A protein and the small-molecule ligand that binds it are described below.
Small molecule (SMILES): O[C@@H]1[C@@H](O)[C@@H](O)OC[C@H]1O

Sequence of chain 1.C:
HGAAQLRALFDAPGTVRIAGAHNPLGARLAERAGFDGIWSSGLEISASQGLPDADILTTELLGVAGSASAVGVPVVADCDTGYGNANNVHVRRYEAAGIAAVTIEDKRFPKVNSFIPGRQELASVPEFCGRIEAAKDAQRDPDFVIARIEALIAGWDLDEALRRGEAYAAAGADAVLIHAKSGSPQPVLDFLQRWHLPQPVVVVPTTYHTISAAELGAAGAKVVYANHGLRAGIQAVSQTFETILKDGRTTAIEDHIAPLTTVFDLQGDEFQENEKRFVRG

Sequence of chain 1.D:
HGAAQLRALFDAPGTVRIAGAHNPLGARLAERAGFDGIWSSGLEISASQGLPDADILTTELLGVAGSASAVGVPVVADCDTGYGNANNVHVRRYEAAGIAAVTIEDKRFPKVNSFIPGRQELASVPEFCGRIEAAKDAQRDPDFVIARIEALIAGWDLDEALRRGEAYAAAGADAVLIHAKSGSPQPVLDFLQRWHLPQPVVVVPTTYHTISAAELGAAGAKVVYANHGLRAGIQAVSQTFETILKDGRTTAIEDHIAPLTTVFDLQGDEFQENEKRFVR

Binding-site contacts:
Ligand atom C4 contacts residue ASN40 of chain 1.C at 3.8 Å.
Ligand atom C4 contacts residue HIS39 of chain 1.D at 3.8 Å.
Ligand atom O4 contacts residue ASN40 of chain 1.D at 4.4 Å.
Ligand atom O4 contacts residue ASN40 of chain 1.C at 2.9 Å (h-bond).
Ligand atom O2 contacts residue LEU42 of chain 1.C at 4.2 Å.
Ligand atom C2 contacts residue LEU46 of chain 1.C at 4.4 Å (hydrophobic).
Ligand atom O2 contacts residue LEU46 of chain 1.C at 3.5 Å.
Ligand atom O5 contacts residue GLY256 of chain 1.D at 3.5 Å.
Ligand atom O4 contacts residue XYS1 of chain 1.O at 3.0 Å (h-bond).
Ligand atom O2 contacts residue GLY43 of chain 1.C at 3.0 Å.
Ligand atom C2 contacts residue GLY43 of chain 1.C at 4.2 Å.
Ligand atom C4 contacts residue HIS39 of chain 1.C at 3.8 Å.
Ligand atom O5 contacts residue ILE257 of chain 1.D at 4.0 Å.
Ligand atom O3 contacts residue HIS39 of chain 1.C at 3.7 Å.
Ligand atom O1 contacts residue LEU46 of chain 1.C at 3.5 Å.
Ligand atom O1 contacts residue ILE257 of chain 1.D at 3.5 Å.
Ligand atom C1 contacts residue VAL260 of chain 1.D at 3.5 Å (hydrophobic).
Ligand atom C5 contacts residue XYS1 of chain 1.O at 3.6 Å.
Ligand atom O3 contacts residue GLY43 of chain 1.C at 3.5 Å (h-bond).
Ligand atom C1 contacts residue GLY256 of chain 1.D at 3.7 Å.
Ligand atom O4 contacts residue HIS39 of chain 1.C at 3.8 Å.
Ligand atom O4 contacts residue HIS39 of chain 1.D at 2.7 Å (h-bond).
Ligand atom O2 contacts residue VAL260 of chain 1.D at 3.6 Å.
Ligand atom C4 contacts residue XYS1 of chain 1.O at 3.4 Å.
Ligand atom C3 contacts residue ASN40 of chain 1.C at 3.5 Å.
Ligand atom C2 contacts residue VAL260 of chain 1.D at 3.9 Å (hydrophobic).
Ligand atom C3 contacts residue HIS39 of chain 1.C at 4.3 Å.
Ligand atom O5 contacts residue XYS1 of chain 1.O at 4.2 Å.
Ligand atom C1 contacts residue LEU46 of chain 1.C at 4.1 Å (hydrophobic).
Ligand atom O3 contacts residue ASN40 of chain 1.C at 2.5 Å (h-bond).
Ligand atom O5 contacts residue VAL260 of chain 1.D at 4.0 Å.
Ligand atom C1 contacts residue ILE257 of chain 1.D at 4.0 Å (hydrophobic).
Ligand atom C3 contacts residue GLY43 of chain 1.C at 4.1 Å.
Ligand atom O1 contacts residue GLY256 of chain 1.D at 4.0 Å.
Ligand atom C5 contacts residue HIS39 of chain 1.D at 3.9 Å.
Ligand atom O1 contacts residue LEU42 of chain 1.C at 3.6 Å.
Ligand atom C3 contacts residue LEU42 of chain 1.C at 4.4 Å (hydrophobic).